A protein and the small-molecule ligand that binds it are described below.
Small molecule (SMILES): O=c1ccn([C@@H]2O[C@H](CO[P](=O)(O)O[P](=O)(O)O[C@H]3O[C@H](CO)[C@@H](O)[C@H](O)[C@H]3O)[C@@H](O)[C@H]2O)c(=O)[nH]1

Sequence of chain 1.A:
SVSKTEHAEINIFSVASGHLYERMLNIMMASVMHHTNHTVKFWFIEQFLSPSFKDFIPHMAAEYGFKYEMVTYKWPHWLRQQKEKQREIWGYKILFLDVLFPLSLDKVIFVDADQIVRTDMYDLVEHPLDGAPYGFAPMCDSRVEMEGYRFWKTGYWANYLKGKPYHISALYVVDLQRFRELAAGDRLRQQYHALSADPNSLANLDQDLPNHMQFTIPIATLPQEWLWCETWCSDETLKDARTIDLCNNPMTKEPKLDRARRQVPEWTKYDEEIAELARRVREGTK

Binding-site contacts:
Ligand atom C2 contacts residue SER24 of chain 1.A at 3.5 Å.
Ligand atom O1A contacts residue LYS263 of chain 1.A at 3.0 Å (salt-bridge).
Ligand atom C4 contacts residue SER24 of chain 1.A at 3.4 Å.
Ligand atom O2B contacts residue CA1 of chain 1.D at 2.8 Å.
Ligand atom O2 contacts residue ALA23 of chain 1.A at 3.6 Å.
Ligand atom O2A contacts residue CA1 of chain 1.D at 2.8 Å.
Ligand atom C3C contacts residue ASP119 of chain 1.A at 3.5 Å.
Ligand atom O1A contacts residue TYR28 of chain 1.A at 2.6 Å (h-bond).
Ligand atom O4' contacts residue TRP97 of chain 1.A at 3.0 Å (h-bond).
Ligand atom O2 contacts residue SER24 of chain 1.A at 2.9 Å (h-bond).
Ligand atom O2A contacts residue ASP119 of chain 1.A at 3.6 Å (salt-bridge).
Ligand atom O3' contacts residue LYS100 of chain 1.A at 3.1 Å (salt-bridge).
Ligand atom O2B contacts residue ASP121 of chain 1.A at 3.6 Å (salt-bridge).
Ligand atom N3 contacts residue TYR28 of chain 1.A at 3.5 Å.
Ligand atom C4' contacts residue SER176 of chain 1.A at 3.6 Å.
Ligand atom O6' contacts residue TRP97 of chain 1.A at 3.4 Å.
Ligand atom O1B contacts residue ASN255 of chain 1.A at 2.9 Å (h-bond).
Ligand atom O4C contacts residue GLN93 of chain 1.A at 2.7 Å (h-bond).
Ligand atom O3' contacts residue ALA177 of chain 1.A at 3.4 Å.
Ligand atom N3 contacts residue SER24 of chain 1.A at 2.6 Å (h-bond).
Ligand atom C3' contacts residue ASP119 of chain 1.A at 3.6 Å.
Ligand atom O2C contacts residue VAL22 of chain 1.A at 3.4 Å (h-bond).
Ligand atom C4 contacts residue TYR28 of chain 1.A at 3.6 Å (hydrophobic).
Ligand atom O3' contacts residue SER176 of chain 1.A at 3.6 Å (h-bond).
Ligand atom C4' contacts residue ASP213 of chain 1.A at 3.4 Å.
Ligand atom O2C contacts residue TYR28 of chain 1.A at 3.4 Å.
Ligand atom O3' contacts residue ASP119 of chain 1.A at 3.1 Å (salt-bridge).
Ligand atom O2B contacts residue LYS263 of chain 1.A at 3.4 Å (salt-bridge).
Ligand atom C4C contacts residue TRP97 of chain 1.A at 3.6 Å (hydrophobic).
Ligand atom C5C contacts residue TRP97 of chain 1.A at 3.6 Å (hydrophobic).
Ligand atom O3C contacts residue ASP119 of chain 1.A at 3.0 Å (salt-bridge).
Ligand atom O2' contacts residue CA1 of chain 1.D at 2.4 Å.
Ligand atom O2' contacts residue ALA177 of chain 1.A at 3.6 Å.
Ligand atom C4C contacts residue GLN93 of chain 1.A at 3.5 Å.
Ligand atom O2B contacts residue CYS254 of chain 1.A at 3.2 Å.
Ligand atom O2' contacts residue ASP119 of chain 1.A at 2.9 Å (salt-bridge).
Ligand atom O4' contacts residue ASP213 of chain 1.A at 2.6 Å (salt-bridge).
Ligand atom O2' contacts residue ASP252 of chain 1.A at 2.8 Å (salt-bridge).
Ligand atom O4 contacts residue SER24 of chain 1.A at 3.3 Å (h-bond).
Ligand atom O6' contacts residue ASP213 of chain 1.A at 2.9 Å (salt-bridge).